Binding-site contacts:
Ligand atom NH2 contacts residue LEU71 of chain 1.A at 3.5 Å.
Ligand atom CG contacts residue ASP120 of chain 1.A at 3.4 Å.
Ligand atom OXT contacts residue TYR118 of chain 1.A at 3.5 Å.
Ligand atom NE contacts residue LEU71 of chain 1.A at 3.4 Å.
Ligand atom C contacts residue SER121 of chain 1.A at 3.8 Å.
Ligand atom CB contacts residue ASP120 of chain 1.A at 3.7 Å.
Ligand atom NE contacts residue ALA122 of chain 1.A at 3.7 Å.
Ligand atom OXT contacts residue ASP120 of chain 1.A at 3.5 Å.
Ligand atom CG contacts residue SER121 of chain 1.A at 3.6 Å.
Ligand atom N contacts residue LEU127 of chain 1.A at 4.0 Å.
Ligand atom C contacts residue TYR118 of chain 1.A at 3.8 Å (hydrophobic).
Ligand atom NH2 contacts residue TRP89 of chain 1.A at 3.4 Å.
Ligand atom O contacts residue TRP95 of chain 1.A at 3.6 Å.
Ligand atom NH2 contacts residue ALA122 of chain 1.A at 3.7 Å.
Ligand atom NE contacts residue ASP120 of chain 1.A at 3.0 Å (salt-bridge).
Ligand atom N contacts residue ASP149 of chain 1.A at 2.7 Å (salt-bridge).
Ligand atom OXT contacts residue SER121 of chain 1.A at 2.9 Å (h-bond).
Ligand atom CG contacts residue TRP89 of chain 1.A at 4.0 Å (hydrophobic).
Ligand atom CA contacts residue TRP102 of chain 1.A at 3.9 Å (hydrophobic).
Ligand atom CZ contacts residue ALA122 of chain 1.A at 3.6 Å (hydrophobic).
Ligand atom CD contacts residue ASP120 of chain 1.A at 3.7 Å.
Ligand atom O contacts residue ARG100 of chain 1.A at 2.9 Å (salt-bridge).
Ligand atom CB contacts residue ASP149 of chain 1.A at 3.7 Å.
Ligand atom C contacts residue ARG100 of chain 1.A at 3.6 Å.
Ligand atom CD contacts residue TRP89 of chain 1.A at 3.3 Å (hydrophobic).
Ligand atom O contacts residue TRP102 of chain 1.A at 2.9 Å (h-bond).
Ligand atom CB contacts residue PHE147 of chain 1.A at 3.8 Å (hydrophobic).
Ligand atom O contacts residue SER121 of chain 1.A at 3.6 Å (h-bond).
Ligand atom CA contacts residue ASP149 of chain 1.A at 3.6 Å.
Ligand atom CA contacts residue TYR118 of chain 1.A at 3.7 Å (hydrophobic).
Ligand atom CZ contacts residue ASP120 of chain 1.A at 4.0 Å.
Ligand atom C contacts residue TRP102 of chain 1.A at 3.6 Å (hydrophobic).
Ligand atom N contacts residue ASP120 of chain 1.A at 2.9 Å (salt-bridge).
Ligand atom CA contacts residue ASP120 of chain 1.A at 3.7 Å.
Ligand atom OXT contacts residue ARG100 of chain 1.A at 2.8 Å (salt-bridge).
Ligand atom CD contacts residue LEU71 of chain 1.A at 3.8 Å (hydrophobic).
Ligand atom NH1 contacts residue ASP120 of chain 1.A at 4.0 Å.
Ligand atom N contacts residue TYR118 of chain 1.A at 3.2 Å (h-bond).
Ligand atom CZ contacts residue LEU71 of chain 1.A at 3.3 Å (hydrophobic).
Ligand atom NH1 contacts residue LEU71 of chain 1.A at 3.7 Å.

A protein and the small-molecule ligand that binds it are described below.
Small molecule (SMILES): NC(=[NH2+])NCCC[C@H](N)C(=O)O

Sequence of chain 1.A:
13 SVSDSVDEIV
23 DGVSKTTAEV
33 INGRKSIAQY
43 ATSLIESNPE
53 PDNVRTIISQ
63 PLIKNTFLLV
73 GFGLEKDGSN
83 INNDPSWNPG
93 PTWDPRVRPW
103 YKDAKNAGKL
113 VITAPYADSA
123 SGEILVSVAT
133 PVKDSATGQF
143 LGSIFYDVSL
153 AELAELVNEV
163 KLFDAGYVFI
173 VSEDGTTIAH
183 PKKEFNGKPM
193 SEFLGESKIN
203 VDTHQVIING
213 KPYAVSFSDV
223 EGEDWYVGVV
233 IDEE